Sequence of chain 1.B:
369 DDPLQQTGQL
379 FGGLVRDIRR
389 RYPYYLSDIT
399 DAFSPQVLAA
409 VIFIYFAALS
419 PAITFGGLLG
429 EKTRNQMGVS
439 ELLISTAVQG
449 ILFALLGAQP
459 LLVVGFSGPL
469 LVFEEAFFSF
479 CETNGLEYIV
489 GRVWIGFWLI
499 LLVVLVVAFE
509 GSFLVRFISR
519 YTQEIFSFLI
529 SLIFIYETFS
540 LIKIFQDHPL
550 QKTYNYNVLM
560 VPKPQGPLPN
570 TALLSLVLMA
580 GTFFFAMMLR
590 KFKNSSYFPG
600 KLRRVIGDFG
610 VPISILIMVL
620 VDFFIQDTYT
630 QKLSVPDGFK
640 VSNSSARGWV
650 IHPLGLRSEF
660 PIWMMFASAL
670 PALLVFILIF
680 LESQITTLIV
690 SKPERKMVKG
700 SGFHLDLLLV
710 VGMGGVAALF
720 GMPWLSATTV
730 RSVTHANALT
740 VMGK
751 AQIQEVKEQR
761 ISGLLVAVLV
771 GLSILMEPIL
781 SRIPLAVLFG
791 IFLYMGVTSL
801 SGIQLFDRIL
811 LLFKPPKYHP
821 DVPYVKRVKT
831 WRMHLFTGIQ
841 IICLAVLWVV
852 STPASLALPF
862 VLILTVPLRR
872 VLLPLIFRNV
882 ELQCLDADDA

Binding-site contacts:
Ligand atom C1 contacts residue LEU406 of chain 1.B at 4.4 Å (hydrophobic).
Ligand atom C24 contacts residue LEU615 of chain 1.B at 4.2 Å (hydrophobic).
Ligand atom C16 contacts residue PRO611 of chain 1.B at 3.6 Å (hydrophobic).
Ligand atom C17 contacts residue ILE410 of chain 1.B at 4.4 Å (hydrophobic).
Ligand atom C26 contacts residue ILE614 of chain 1.B at 3.7 Å (hydrophobic).
Ligand atom C27 contacts residue LEU615 of chain 1.B at 4.1 Å (hydrophobic).
Ligand atom C26 contacts residue PHE414 of chain 1.B at 4.4 Å (hydrophobic).
Ligand atom C3 contacts residue PHE608 of chain 1.B at 4.5 Å (hydrophobic).
Ligand atom C17 contacts residue PRO611 of chain 1.B at 4.4 Å (hydrophobic).
Ligand atom C24 contacts residue ILE614 of chain 1.B at 4.5 Å (hydrophobic).
Ligand atom C12 contacts residue PHE608 of chain 1.B at 4.5 Å (hydrophobic).
Ligand atom C21 contacts residue ILE410 of chain 1.B at 4.2 Å (hydrophobic).
Ligand atom C3 contacts residue VAL604 of chain 1.B at 4.4 Å (hydrophobic).
Ligand atom C26 contacts residue ILE783 of chain 1.B at 3.8 Å (hydrophobic).
Ligand atom C1 contacts residue PHE608 of chain 1.B at 4.2 Å (hydrophobic).
Ligand atom C14 contacts residue PHE608 of chain 1.B at 4.1 Å (hydrophobic).
Ligand atom C22 contacts residue PRO611 of chain 1.B at 4.2 Å (hydrophobic).
Ligand atom C16 contacts residue LEU615 of chain 1.B at 4.0 Å (hydrophobic).
Ligand atom C4 contacts residue VAL604 of chain 1.B at 4.2 Å (hydrophobic).
Ligand atom C15 contacts residue LEU615 of chain 1.B at 4.3 Å (hydrophobic).
Ligand atom C15 contacts residue ILE612 of chain 1.B at 4.3 Å (hydrophobic).
Ligand atom C7 contacts residue PHE608 of chain 1.B at 4.0 Å (hydrophobic).
Ligand atom C11 contacts residue PHE608 of chain 1.B at 4.5 Å (hydrophobic).
Ligand atom C22 contacts residue ILE410 of chain 1.B at 4.4 Å (hydrophobic).
Ligand atom O1 contacts residue VAL604 of chain 1.B at 4.4 Å.
Ligand atom C26 contacts residue VAL618 of chain 1.B at 3.8 Å (hydrophobic).
Ligand atom C8 contacts residue PHE608 of chain 1.B at 4.4 Å (hydrophobic).
Ligand atom C6 contacts residue PHE608 of chain 1.B at 4.3 Å (hydrophobic).
Ligand atom C9 contacts residue PHE608 of chain 1.B at 4.0 Å (hydrophobic).
Ligand atom C12 contacts residue ILE410 of chain 1.B at 4.2 Å (hydrophobic).

A protein and the small-molecule ligand that binds it are described below.
Small molecule (SMILES): CC(C)CCC[C@@H](C)[C@H]1CC[C@H]2[C@@H]3CC=C4C[C@@H](O)CC[C@]4(C)[C@H]3CC[C@]12C